Binding-site contacts:
Ligand atom C2 contacts residue GLY191 of chain 1.A at 4.3 Å.
Ligand atom O2 contacts residue THR54 of chain 1.A at 3.8 Å.
Ligand atom C6 contacts residue TYR140 of chain 1.A at 3.7 Å (hydrophobic).
Ligand atom O4 contacts residue LEU108 of chain 1.A at 3.6 Å.
Ligand atom O4 contacts residue LYS166 of chain 1.A at 2.9 Å (salt-bridge).
Ligand atom C6 contacts residue THR54 of chain 1.A at 4.0 Å.
Ligand atom C4 contacts residue LYS166 of chain 1.A at 2.3 Å.
Ligand atom C3 contacts residue GLY191 of chain 1.A at 3.3 Å.
Ligand atom C3 contacts residue THR54 of chain 1.A at 4.3 Å.
Ligand atom O3 contacts residue LYS166 of chain 1.A at 3.5 Å (salt-bridge).
Ligand atom O1 contacts residue ALA259 of chain 1.A at 3.8 Å.
Ligand atom C5 contacts residue PHE17 of chain 1.A at 3.7 Å (hydrophobic).
Ligand atom O3 contacts residue GLY52 of chain 1.A at 4.0 Å.
Ligand atom O1 contacts residue THR54 of chain 1.A at 2.8 Å (h-bond).
Ligand atom O4 contacts residue LEU110 of chain 1.A at 4.2 Å.
Ligand atom O4 contacts residue TYR140 of chain 1.A at 3.7 Å.
Ligand atom O3 contacts residue THR54 of chain 1.A at 2.8 Å (h-bond).
Ligand atom C4 contacts residue TYR140 of chain 1.A at 3.8 Å (hydrophobic).
Ligand atom C4 contacts residue SER211 of chain 1.A at 3.9 Å.
Ligand atom C6 contacts residue LYS166 of chain 1.A at 2.4 Å.
Ligand atom O3 contacts residue PHE17 of chain 1.A at 3.4 Å.
Ligand atom O1 contacts residue ALA213 of chain 1.A at 4.3 Å.
Ligand atom O2 contacts residue GLY53 of chain 1.A at 4.2 Å.
Ligand atom C6 contacts residue GLY52 of chain 1.A at 4.3 Å.
Ligand atom O2 contacts residue ARG142 of chain 1.A at 4.3 Å.
Ligand atom C1 contacts residue THR54 of chain 1.A at 3.1 Å.
Ligand atom O4 contacts residue GLY53 of chain 1.A at 2.8 Å (h-bond).
Ligand atom C4 contacts residue GLY191 of chain 1.A at 3.8 Å.
Ligand atom C6 contacts residue GLY53 of chain 1.A at 3.3 Å.
Ligand atom O3 contacts residue GLY53 of chain 1.A at 3.0 Å (h-bond).
Ligand atom C2 contacts residue THR54 of chain 1.A at 3.3 Å.
Ligand atom O1 contacts residue VAL260 of chain 1.A at 4.1 Å.
Ligand atom C5 contacts residue TYR140 of chain 1.A at 3.0 Å (hydrophobic).
Ligand atom O4 contacts residue GLY52 of chain 1.A at 3.8 Å.
Ligand atom C3 contacts residue LYS166 of chain 1.A at 3.5 Å.
Ligand atom C3 contacts residue TYR140 of chain 1.A at 3.6 Å (hydrophobic).
Ligand atom O4 contacts residue PHE17 of chain 1.A at 3.3 Å.
Ligand atom C5 contacts residue LYS166 of chain 1.A at 1.3 Å.
Ligand atom C4 contacts residue PHE17 of chain 1.A at 4.3 Å (hydrophobic).
Ligand atom C6 contacts residue PHE17 of chain 1.A at 3.4 Å (hydrophobic).

This protein binds this small molecule.
Small molecule (SMILES): O=C(O)CCCC(=O)C(=O)O

Sequence of chain 1.A:
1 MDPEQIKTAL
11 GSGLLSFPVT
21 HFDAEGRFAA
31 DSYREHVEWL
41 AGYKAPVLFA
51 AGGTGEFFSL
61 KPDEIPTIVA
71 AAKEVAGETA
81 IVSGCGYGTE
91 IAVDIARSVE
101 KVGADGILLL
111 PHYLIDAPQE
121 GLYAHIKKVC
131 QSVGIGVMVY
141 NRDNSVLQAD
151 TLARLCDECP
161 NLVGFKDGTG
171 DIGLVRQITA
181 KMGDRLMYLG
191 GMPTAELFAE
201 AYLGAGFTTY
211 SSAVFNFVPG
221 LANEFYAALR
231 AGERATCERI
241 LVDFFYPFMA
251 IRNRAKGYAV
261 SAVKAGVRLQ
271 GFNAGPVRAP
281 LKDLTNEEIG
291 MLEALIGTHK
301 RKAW